Sequence of chain 1.C:
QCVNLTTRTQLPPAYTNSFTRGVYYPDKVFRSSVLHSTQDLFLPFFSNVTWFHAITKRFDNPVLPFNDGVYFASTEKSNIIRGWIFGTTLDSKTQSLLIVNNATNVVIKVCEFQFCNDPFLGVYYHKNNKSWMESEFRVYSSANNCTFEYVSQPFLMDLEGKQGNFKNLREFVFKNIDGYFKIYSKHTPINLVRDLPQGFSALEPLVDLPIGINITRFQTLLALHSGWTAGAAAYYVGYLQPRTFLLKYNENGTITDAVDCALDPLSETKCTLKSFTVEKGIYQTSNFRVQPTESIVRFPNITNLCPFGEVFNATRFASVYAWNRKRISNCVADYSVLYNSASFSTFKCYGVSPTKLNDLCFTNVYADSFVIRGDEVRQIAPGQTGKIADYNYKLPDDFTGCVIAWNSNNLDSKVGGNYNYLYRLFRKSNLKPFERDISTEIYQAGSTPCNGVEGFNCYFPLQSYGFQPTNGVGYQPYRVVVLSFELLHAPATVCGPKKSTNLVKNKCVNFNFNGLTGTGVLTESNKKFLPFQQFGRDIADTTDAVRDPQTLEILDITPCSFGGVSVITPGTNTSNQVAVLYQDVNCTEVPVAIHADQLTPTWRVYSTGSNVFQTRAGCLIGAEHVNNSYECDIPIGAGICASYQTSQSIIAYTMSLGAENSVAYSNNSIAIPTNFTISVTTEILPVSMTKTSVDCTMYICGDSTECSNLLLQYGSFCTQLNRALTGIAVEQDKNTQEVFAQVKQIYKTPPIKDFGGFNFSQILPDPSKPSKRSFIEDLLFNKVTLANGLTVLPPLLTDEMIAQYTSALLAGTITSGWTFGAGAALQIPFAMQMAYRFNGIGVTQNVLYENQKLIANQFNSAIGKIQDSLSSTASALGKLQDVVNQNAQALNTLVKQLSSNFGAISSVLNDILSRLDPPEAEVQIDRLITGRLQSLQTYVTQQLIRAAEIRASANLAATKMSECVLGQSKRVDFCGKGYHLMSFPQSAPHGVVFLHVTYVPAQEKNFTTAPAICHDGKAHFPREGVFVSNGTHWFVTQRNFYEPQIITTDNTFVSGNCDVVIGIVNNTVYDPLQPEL

This small molecule binds to this protein.
Small molecule (SMILES): CC(=O)N[C@@H]1[C@@H](O)[C@H](O)[C@@H](CO)O[C@H]1O

Binding-site contacts:
Ligand atom C3 contacts residue ASN149 of chain 1.C at 3.8 Å.
Ligand atom C4 contacts residue ASN149 of chain 1.C at 4.2 Å.
Ligand atom C2 contacts residue ASN148 of chain 1.C at 4.5 Å.
Ligand atom O5 contacts residue ASN149 of chain 1.C at 2.4 Å (h-bond).
Ligand atom N2 contacts residue SER151 of chain 1.C at 4.0 Å.
Ligand atom C8 contacts residue ASN149 of chain 1.C at 4.2 Å.
Ligand atom C1 contacts residue ASN149 of chain 1.C at 1.4 Å.
Ligand atom C1 contacts residue HIS146 of chain 1.C at 3.9 Å.
Ligand atom O4 contacts residue HIS146 of chain 1.C at 4.2 Å.
Ligand atom C2 contacts residue ASN149 of chain 1.C at 2.5 Å.
Ligand atom O6 contacts residue ASN148 of chain 1.C at 3.7 Å.
Ligand atom C5 contacts residue ASN148 of chain 1.C at 3.7 Å.
Ligand atom C8 contacts residue SER151 of chain 1.C at 3.4 Å.
Ligand atom O7 contacts residue ASN149 of chain 1.C at 3.5 Å (h-bond).
Ligand atom O5 contacts residue HIS146 of chain 1.C at 4.0 Å.
Ligand atom C5 contacts residue ASN149 of chain 1.C at 3.7 Å.
Ligand atom C6 contacts residue ASN148 of chain 1.C at 3.6 Å.
Ligand atom N2 contacts residue ASN149 of chain 1.C at 2.9 Å (h-bond).
Ligand atom C6 contacts residue HIS146 of chain 1.C at 4.1 Å.
Ligand atom C7 contacts residue SER151 of chain 1.C at 4.1 Å.
Ligand atom C3 contacts residue HIS146 of chain 1.C at 4.3 Å.
Ligand atom C1 contacts residue ASN148 of chain 1.C at 3.4 Å.
Ligand atom O5 contacts residue ASN148 of chain 1.C at 2.6 Å (h-bond).
Ligand atom C5 contacts residue HIS146 of chain 1.C at 3.5 Å.
Ligand atom C4 contacts residue HIS146 of chain 1.C at 4.4 Å.
Ligand atom C7 contacts residue ASN149 of chain 1.C at 3.4 Å.